Sequence of chain 1.D:
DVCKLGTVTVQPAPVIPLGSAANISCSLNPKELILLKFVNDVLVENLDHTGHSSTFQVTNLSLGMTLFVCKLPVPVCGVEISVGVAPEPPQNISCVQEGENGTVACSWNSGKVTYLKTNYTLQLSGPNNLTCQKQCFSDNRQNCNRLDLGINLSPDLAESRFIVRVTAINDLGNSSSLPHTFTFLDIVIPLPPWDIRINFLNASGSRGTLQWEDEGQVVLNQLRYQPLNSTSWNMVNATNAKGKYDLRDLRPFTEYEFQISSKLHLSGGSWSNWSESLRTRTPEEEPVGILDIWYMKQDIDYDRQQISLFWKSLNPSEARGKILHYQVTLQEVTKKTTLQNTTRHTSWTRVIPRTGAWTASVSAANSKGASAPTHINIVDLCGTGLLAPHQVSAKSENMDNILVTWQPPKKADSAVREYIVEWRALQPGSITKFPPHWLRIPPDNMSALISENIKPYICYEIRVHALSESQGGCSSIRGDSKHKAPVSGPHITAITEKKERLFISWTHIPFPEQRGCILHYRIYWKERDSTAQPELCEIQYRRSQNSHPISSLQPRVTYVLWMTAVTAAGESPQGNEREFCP

Binding-site contacts:
Ligand atom C7 contacts residue ASN25 of chain 1.D at 3.4 Å.
Ligand atom C2 contacts residue ASN25 of chain 1.D at 2.5 Å.
Ligand atom C2 contacts residue GLN75 of chain 1.D at 4.4 Å.
Ligand atom C5 contacts residue ASN25 of chain 1.D at 3.7 Å.
Ligand atom C8 contacts residue ALA24 of chain 1.D at 4.3 Å (hydrophobic).
Ligand atom C1 contacts residue ASN25 of chain 1.D at 1.4 Å.
Ligand atom N2 contacts residue GLN75 of chain 1.D at 3.8 Å.
Ligand atom C3 contacts residue ASN25 of chain 1.D at 3.8 Å.
Ligand atom C8 contacts residue GLN13 of chain 1.D at 3.9 Å.
Ligand atom C4 contacts residue ASN25 of chain 1.D at 4.2 Å.
Ligand atom C8 contacts residue PRO14 of chain 1.D at 4.2 Å (hydrophobic).
Ligand atom N2 contacts residue ASN25 of chain 1.D at 2.9 Å (h-bond).
Ligand atom C8 contacts residue ALA23 of chain 1.D at 3.4 Å (hydrophobic).
Ligand atom O7 contacts residue GLN13 of chain 1.D at 3.9 Å.
Ligand atom O7 contacts residue ASN25 of chain 1.D at 3.5 Å (h-bond).
Ligand atom C8 contacts residue ASN25 of chain 1.D at 4.2 Å.
Ligand atom C1 contacts residue GLN75 of chain 1.D at 4.1 Å.
Ligand atom O5 contacts residue ASN25 of chain 1.D at 2.4 Å (h-bond).
Ligand atom C7 contacts residue GLN13 of chain 1.D at 4.5 Å.

The small molecule below binds the protein below.
Small molecule (SMILES): CC(=O)N[C@@H]1[C@@H](O)[C@H](O)[C@@H](CO)O[C@H]1O